Binding-site contacts:
Ligand atom C8 contacts residue LEU21 of chain 1.B at 3.7 Å (hydrophobic).
Ligand atom N1 contacts residue ALA46 of chain 1.B at 3.8 Å.
Ligand atom C12 contacts residue ARG146 of chain 1.B at 3.3 Å.
Ligand atom C2 contacts residue ALA46 of chain 1.B at 3.4 Å (hydrophobic).
Ligand atom C3 contacts residue LEU149 of chain 1.B at 3.6 Å (hydrophobic).
Ligand atom C14 contacts residue GLY159 of chain 1.B at 3.5 Å.
Ligand atom F1 contacts residue GLY159 of chain 1.B at 3.5 Å.
Ligand atom N1 contacts residue TYR97 of chain 1.B at 3.6 Å.
Ligand atom N4 contacts residue GLY101 of chain 1.B at 3.6 Å.
Ligand atom C9 contacts residue LEU21 of chain 1.B at 3.8 Å (hydrophobic).
Ligand atom C1 contacts residue MET95 of chain 1.B at 3.6 Å (hydrophobic).
Ligand atom C10 contacts residue LEU21 of chain 1.B at 3.6 Å (hydrophobic).
Ligand atom F1 contacts residue ARG146 of chain 1.B at 3.8 Å.
Ligand atom C6 contacts residue LEU21 of chain 1.B at 3.8 Å (hydrophobic).
Ligand atom N2 contacts residue LEU149 of chain 1.B at 3.6 Å.
Ligand atom C5 contacts residue LEU149 of chain 1.B at 3.8 Å (hydrophobic).
Ligand atom C10 contacts residue GLY22 of chain 1.B at 3.7 Å.
Ligand atom C13 contacts residue LEU149 of chain 1.B at 3.5 Å (hydrophobic).
Ligand atom C6 contacts residue GLY101 of chain 1.B at 3.6 Å.
Ligand atom N3 contacts residue LEU98 of chain 1.B at 3.2 Å (h-bond).
Ligand atom C4 contacts residue LEU149 of chain 1.B at 3.7 Å (hydrophobic).
Ligand atom C15 contacts residue TYR97 of chain 1.B at 3.1 Å (hydrophobic).
Ligand atom C16 contacts residue TYR97 of chain 1.B at 3.6 Å (hydrophobic).
Ligand atom C2 contacts residue LEU149 of chain 1.B at 3.5 Å (hydrophobic).
Ligand atom C1 contacts residue ALA46 of chain 1.B at 3.7 Å (hydrophobic).
Ligand atom C7 contacts residue LEU21 of chain 1.B at 3.6 Å (hydrophobic).
Ligand atom F2 contacts residue LEU21 of chain 1.B at 2.9 Å.
Ligand atom N3 contacts residue TYR97 of chain 1.B at 3.6 Å.
Ligand atom N8 contacts residue GLY101 of chain 1.B at 3.6 Å.
Ligand atom N1 contacts residue LEU98 of chain 1.B at 3.0 Å (h-bond).
Ligand atom F1 contacts residue LEU149 of chain 1.B at 3.6 Å.
Ligand atom C12 contacts residue LEU149 of chain 1.B at 3.7 Å (hydrophobic).
Ligand atom N1 contacts residue GLU96 of chain 1.B at 3.4 Å (salt-bridge).
Ligand atom N2 contacts residue GLU96 of chain 1.B at 2.9 Å (salt-bridge).
Ligand atom N2 contacts residue ALA46 of chain 1.B at 3.2 Å.
Ligand atom O1 contacts residue LEU21 of chain 1.B at 3.1 Å (h-bond).
Ligand atom N5 contacts residue LEU149 of chain 1.B at 3.7 Å.
Ligand atom C5 contacts residue LEU21 of chain 1.B at 3.7 Å (hydrophobic).
Ligand atom F1 contacts residue ASN147 of chain 1.B at 3.5 Å.
Ligand atom N3 contacts residue LEU149 of chain 1.B at 3.7 Å.

The small molecule below binds the protein below.
Small molecule (SMILES): Cc1cc(Nc2nc(O[C@@H](C)c3ncc(F)cn3)c(F)c(N3CCOCC3)n2)[nH]n1

Sequence of chain 1.B:
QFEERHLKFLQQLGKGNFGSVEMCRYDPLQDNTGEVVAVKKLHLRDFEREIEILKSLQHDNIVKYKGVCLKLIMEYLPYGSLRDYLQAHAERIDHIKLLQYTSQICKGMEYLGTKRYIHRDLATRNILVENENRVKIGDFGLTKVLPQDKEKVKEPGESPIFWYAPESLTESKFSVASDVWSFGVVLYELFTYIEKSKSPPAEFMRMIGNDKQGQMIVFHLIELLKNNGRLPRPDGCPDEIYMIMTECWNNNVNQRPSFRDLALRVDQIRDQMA